This small molecule binds to this protein.
Small molecule (SMILES): Oc1ccc(F)cc1O

Binding-site contacts:
Ligand atom C6 contacts residue PRO40 of chain 1.E at 3.8 Å (hydrophobic).
Ligand atom C3 contacts residue LEU160 of chain 1.D at 4.5 Å (hydrophobic).
Ligand atom C5 contacts residue ILE39 of chain 1.E at 4.5 Å (hydrophobic).
Ligand atom C5 contacts residue PRO215 of chain 2.F at 4.0 Å (hydrophobic).
Ligand atom O8 contacts residue PRO40 of chain 1.E at 4.1 Å.
Ligand atom C1 contacts residue BME1 of chain 1.S at 3.7 Å.
Ligand atom O8 contacts residue ARG150 of chain 1.F at 2.9 Å (salt-bridge).
Ligand atom O8 contacts residue BME1 of chain 1.S at 2.8 Å (h-bond).
Ligand atom C3 contacts residue MET216 of chain 2.F at 4.4 Å (hydrophobic).
Ligand atom C2 contacts residue LEU160 of chain 1.D at 4.3 Å (hydrophobic).
Ligand atom C4 contacts residue PRO40 of chain 1.E at 4.2 Å (hydrophobic).
Ligand atom C1 contacts residue MET216 of chain 2.F at 3.5 Å (hydrophobic).
Ligand atom C6 contacts residue MET216 of chain 2.F at 3.5 Å (hydrophobic).
Ligand atom C2 contacts residue PRO40 of chain 1.E at 3.8 Å (hydrophobic).
Ligand atom F9 contacts residue PRO153 of chain 1.F at 3.6 Å.
Ligand atom F9 contacts residue SER38 of chain 1.E at 3.1 Å.
Ligand atom C4 contacts residue ILE39 of chain 1.E at 4.3 Å (hydrophobic).
Ligand atom C3 contacts residue ARG150 of chain 1.F at 4.0 Å.
Ligand atom C2 contacts residue ARG150 of chain 1.F at 3.6 Å.
Ligand atom O7 contacts residue MET216 of chain 2.F at 3.9 Å.
Ligand atom C6 contacts residue PRO215 of chain 2.F at 4.1 Å (hydrophobic).
Ligand atom O7 contacts residue BME1 of chain 1.S at 2.9 Å (h-bond).
Ligand atom C3 contacts residue PRO40 of chain 1.E at 4.0 Å (hydrophobic).
Ligand atom C4 contacts residue SER38 of chain 1.E at 4.2 Å.
Ligand atom C5 contacts residue PRO40 of chain 1.E at 4.2 Å (hydrophobic).
Ligand atom C2 contacts residue BME1 of chain 1.S at 3.6 Å.
Ligand atom C5 contacts residue PRO153 of chain 1.F at 3.7 Å (hydrophobic).
Ligand atom O8 contacts residue LEU160 of chain 1.D at 3.3 Å.
Ligand atom C3 contacts residue SER38 of chain 1.E at 3.9 Å.
Ligand atom O7 contacts residue PRO40 of chain 1.E at 4.0 Å.
Ligand atom F9 contacts residue ILE39 of chain 1.E at 4.0 Å.
Ligand atom C3 contacts residue ILE39 of chain 1.E at 4.5 Å (hydrophobic).
Ligand atom C5 contacts residue MET216 of chain 2.F at 3.9 Å (hydrophobic).
Ligand atom C2 contacts residue MET216 of chain 2.F at 4.0 Å (hydrophobic).
Ligand atom C1 contacts residue PRO40 of chain 1.E at 3.9 Å (hydrophobic).
Ligand atom C4 contacts residue PRO153 of chain 1.F at 4.3 Å (hydrophobic).
Ligand atom F9 contacts residue GLY152 of chain 1.F at 3.9 Å.
Ligand atom C4 contacts residue MET216 of chain 2.F at 4.4 Å (hydrophobic).

Sequence of chain 1.F:
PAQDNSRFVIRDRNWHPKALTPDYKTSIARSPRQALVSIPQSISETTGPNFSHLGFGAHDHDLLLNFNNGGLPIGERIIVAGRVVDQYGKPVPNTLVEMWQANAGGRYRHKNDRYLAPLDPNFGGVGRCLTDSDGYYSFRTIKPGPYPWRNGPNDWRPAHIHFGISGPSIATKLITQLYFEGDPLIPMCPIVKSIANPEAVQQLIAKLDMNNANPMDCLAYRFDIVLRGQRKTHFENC

Sequence of chain 1.E:
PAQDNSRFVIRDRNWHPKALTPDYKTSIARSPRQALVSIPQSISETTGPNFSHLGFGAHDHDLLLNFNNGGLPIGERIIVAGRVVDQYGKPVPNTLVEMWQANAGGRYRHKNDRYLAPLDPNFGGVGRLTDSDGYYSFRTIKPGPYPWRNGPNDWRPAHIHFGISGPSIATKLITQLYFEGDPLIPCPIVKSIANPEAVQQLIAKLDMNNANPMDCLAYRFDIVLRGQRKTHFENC

Sequence of chain 2.F:
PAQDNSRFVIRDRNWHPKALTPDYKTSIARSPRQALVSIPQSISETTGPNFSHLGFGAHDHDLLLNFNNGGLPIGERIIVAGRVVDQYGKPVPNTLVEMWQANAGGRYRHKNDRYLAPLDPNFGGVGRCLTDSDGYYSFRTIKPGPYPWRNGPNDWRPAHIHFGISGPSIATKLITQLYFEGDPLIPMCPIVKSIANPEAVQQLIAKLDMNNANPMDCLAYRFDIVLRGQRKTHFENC

Sequence of chain 1.D:
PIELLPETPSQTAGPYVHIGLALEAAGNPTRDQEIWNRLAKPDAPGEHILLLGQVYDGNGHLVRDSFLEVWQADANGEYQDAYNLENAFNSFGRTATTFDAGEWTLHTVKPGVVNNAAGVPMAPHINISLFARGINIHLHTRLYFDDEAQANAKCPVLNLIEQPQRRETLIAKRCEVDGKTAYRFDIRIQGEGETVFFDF